Sequence of chain 1.C:
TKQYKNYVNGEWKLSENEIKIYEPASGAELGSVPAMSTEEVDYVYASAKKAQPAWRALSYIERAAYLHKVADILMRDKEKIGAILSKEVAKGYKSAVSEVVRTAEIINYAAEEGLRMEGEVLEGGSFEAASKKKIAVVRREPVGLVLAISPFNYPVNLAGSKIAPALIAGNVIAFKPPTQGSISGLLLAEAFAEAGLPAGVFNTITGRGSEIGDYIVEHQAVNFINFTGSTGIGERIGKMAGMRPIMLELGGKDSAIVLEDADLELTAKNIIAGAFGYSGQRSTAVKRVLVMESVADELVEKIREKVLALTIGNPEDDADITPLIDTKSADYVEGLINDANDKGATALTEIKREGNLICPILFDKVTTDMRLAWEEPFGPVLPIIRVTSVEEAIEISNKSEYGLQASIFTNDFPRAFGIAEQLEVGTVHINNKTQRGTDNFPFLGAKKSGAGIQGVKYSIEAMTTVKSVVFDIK

A protein and the small-molecule ligand that binds it are described below.
Small molecule (SMILES): O=C[C@H](O)COP(=O)(O)O

Binding-site contacts:
Ligand atom O3P contacts residue GLN436 of chain 1.C at 3.2 Å.
Ligand atom O2P contacts residue TYR155 of chain 1.C at 4.0 Å.
Ligand atom P contacts residue ARG283 of chain 1.C at 3.3 Å.
Ligand atom O2 contacts residue GLU250 of chain 1.C at 4.1 Å.
Ligand atom O1 contacts residue SER284 of chain 1.C at 3.8 Å.
Ligand atom O4P contacts residue THR285 of chain 1.C at 4.2 Å.
Ligand atom P contacts residue ARG437 of chain 1.C at 4.1 Å.
Ligand atom O1P contacts residue ARG283 of chain 1.C at 2.9 Å (salt-bridge).
Ligand atom C1 contacts residue THR285 of chain 1.C at 3.8 Å.
Ligand atom P contacts residue THR285 of chain 1.C at 3.7 Å.
Ligand atom O1P contacts residue THR285 of chain 1.C at 2.9 Å (h-bond).
Ligand atom O2 contacts residue NAP1 of chain 1.I at 4.1 Å.
Ligand atom C2 contacts residue SER284 of chain 1.C at 4.3 Å.
Ligand atom O3P contacts residue THR285 of chain 1.C at 3.4 Å (h-bond).
Ligand atom C2 contacts residue ARG437 of chain 1.C at 4.2 Å.
Ligand atom C1 contacts residue SER284 of chain 1.C at 3.4 Å.
Ligand atom P contacts residue TYR155 of chain 1.C at 4.3 Å.
Ligand atom C1 contacts residue NAP1 of chain 1.I at 3.2 Å.
Ligand atom O1 contacts residue NAP1 of chain 1.I at 2.4 Å (h-bond).
Ligand atom P contacts residue ARG103 of chain 1.C at 4.2 Å.
Ligand atom C3 contacts residue ARG283 of chain 1.C at 3.6 Å.
Ligand atom O1 contacts residue ARG283 of chain 1.C at 3.6 Å.
Ligand atom O2 contacts residue ARG437 of chain 1.C at 3.0 Å.
Ligand atom O4P contacts residue ARG103 of chain 1.C at 3.2 Å (salt-bridge).
Ligand atom C1 contacts residue TYR155 of chain 1.C at 3.3 Å (hydrophobic).
Ligand atom O1 contacts residue TYR155 of chain 1.C at 2.4 Å.
Ligand atom O4P contacts residue ARG437 of chain 1.C at 3.4 Å (salt-bridge).
Ligand atom O2P contacts residue ARG103 of chain 1.C at 3.9 Å.
Ligand atom C1 contacts residue ARG283 of chain 1.C at 3.8 Å.
Ligand atom O2 contacts residue THR285 of chain 1.C at 3.4 Å (h-bond).
Ligand atom O3P contacts residue ARG437 of chain 1.C at 3.1 Å (salt-bridge).
Ligand atom O3P contacts residue ARG283 of chain 1.C at 2.9 Å (salt-bridge).
Ligand atom C3 contacts residue TYR155 of chain 1.C at 4.3 Å (hydrophobic).
Ligand atom C3 contacts residue THR285 of chain 1.C at 2.0 Å.
Ligand atom O2P contacts residue ARG283 of chain 1.C at 3.6 Å.
Ligand atom O1 contacts residue ASN154 of chain 1.C at 3.5 Å (h-bond).
Ligand atom C2 contacts residue TYR155 of chain 1.C at 3.6 Å (hydrophobic).
Ligand atom O1P contacts residue TYR155 of chain 1.C at 3.5 Å (h-bond).
Ligand atom O2 contacts residue SER284 of chain 1.C at 4.0 Å.
Ligand atom C2 contacts residue THR285 of chain 1.C at 3.2 Å.